Sequence of chain 1.A:
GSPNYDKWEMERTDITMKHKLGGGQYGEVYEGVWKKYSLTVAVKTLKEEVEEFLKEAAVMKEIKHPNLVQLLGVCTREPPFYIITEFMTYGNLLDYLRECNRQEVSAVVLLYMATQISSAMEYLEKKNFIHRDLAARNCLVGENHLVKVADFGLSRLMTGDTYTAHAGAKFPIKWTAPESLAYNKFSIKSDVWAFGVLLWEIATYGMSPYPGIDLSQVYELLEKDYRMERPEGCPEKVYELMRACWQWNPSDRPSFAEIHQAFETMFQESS

The protein below binds the small molecule below.
Small molecule (SMILES): COc1ccccc1-c1c[nH]c2ncc(-c3cncc(C(=O)N(C)C)c3)cc12

Binding-site contacts:
Ligand atom C3 contacts residue LEU143 of chain 1.A at 3.7 Å (hydrophobic).
Ligand atom C25 contacts residue ASN95 of chain 1.A at 3.4 Å.
Ligand atom C41 contacts residue THR92 of chain 1.A at 3.7 Å.
Ligand atom N26 contacts residue ASN95 of chain 1.A at 3.1 Å (h-bond).
Ligand atom C45 contacts residue PHE90 of chain 1.A at 3.8 Å (hydrophobic).
Ligand atom C10 contacts residue LEU143 of chain 1.A at 3.8 Å (hydrophobic).
Ligand atom C28 contacts residue GLY22 of chain 1.A at 3.6 Å.
Ligand atom O1 contacts residue LEU143 of chain 1.A at 3.8 Å.
Ligand atom N11 contacts residue THR88 of chain 1.A at 3.3 Å (h-bond).
Ligand atom C1 contacts residue ALA153 of chain 1.A at 3.8 Å (hydrophobic).
Ligand atom N26 contacts residue TYR26 of chain 1.A at 3.7 Å.
Ligand atom C25 contacts residue GLY94 of chain 1.A at 3.6 Å.
Ligand atom C18 contacts residue VAL29 of chain 1.A at 3.6 Å (hydrophobic).
Ligand atom N11 contacts residue GLU89 of chain 1.A at 2.9 Å (salt-bridge).
Ligand atom N1 contacts residue MET91 of chain 1.A at 3.1 Å (h-bond).
Ligand atom N26 contacts residue GLY94 of chain 1.A at 3.6 Å.
Ligand atom N1 contacts residue PHE90 of chain 1.A at 3.8 Å.
Ligand atom C5 contacts residue LEU143 of chain 1.A at 3.5 Å (hydrophobic).
Ligand atom C25 contacts residue TYR26 of chain 1.A at 3.7 Å (hydrophobic).
Ligand atom C19 contacts residue VAL29 of chain 1.A at 3.7 Å (hydrophobic).
Ligand atom C27 contacts residue GLY22 of chain 1.A at 3.5 Å.
Ligand atom C33 contacts residue GLY22 of chain 1.A at 3.6 Å.
Ligand atom C2 contacts residue MET91 of chain 1.A at 3.5 Å (hydrophobic).
Ligand atom C4 contacts residue LEU143 of chain 1.A at 3.7 Å (hydrophobic).
Ligand atom C6 contacts residue LEU143 of chain 1.A at 3.5 Å (hydrophobic).
Ligand atom C27 contacts residue GLY94 of chain 1.A at 3.7 Å.
Ligand atom N11 contacts residue ALA42 of chain 1.A at 3.4 Å.
Ligand atom C1 contacts residue TYR26 of chain 1.A at 3.6 Å (hydrophobic).
Ligand atom C6 contacts residue ALA42 of chain 1.A at 3.6 Å (hydrophobic).
Ligand atom C10 contacts residue THR88 of chain 1.A at 3.1 Å.
Ligand atom C4 contacts residue LEU21 of chain 1.A at 3.8 Å (hydrophobic).
Ligand atom C25 contacts residue LEU143 of chain 1.A at 3.7 Å (hydrophobic).
Ligand atom O34 contacts residue GLY22 of chain 1.A at 2.8 Å (h-bond).
Ligand atom C41 contacts residue GLY94 of chain 1.A at 3.7 Å.
Ligand atom C9 contacts residue LEU143 of chain 1.A at 3.8 Å (hydrophobic).
Ligand atom N11 contacts residue LEU143 of chain 1.A at 3.7 Å.
Ligand atom C10 contacts residue ALA42 of chain 1.A at 3.6 Å (hydrophobic).
Ligand atom N11 contacts residue VAL72 of chain 1.A at 3.7 Å.
Ligand atom O34 contacts residue LEU21 of chain 1.A at 3.8 Å.
Ligand atom C24 contacts residue GLY94 of chain 1.A at 3.8 Å.